Sequence of chain 1.B:
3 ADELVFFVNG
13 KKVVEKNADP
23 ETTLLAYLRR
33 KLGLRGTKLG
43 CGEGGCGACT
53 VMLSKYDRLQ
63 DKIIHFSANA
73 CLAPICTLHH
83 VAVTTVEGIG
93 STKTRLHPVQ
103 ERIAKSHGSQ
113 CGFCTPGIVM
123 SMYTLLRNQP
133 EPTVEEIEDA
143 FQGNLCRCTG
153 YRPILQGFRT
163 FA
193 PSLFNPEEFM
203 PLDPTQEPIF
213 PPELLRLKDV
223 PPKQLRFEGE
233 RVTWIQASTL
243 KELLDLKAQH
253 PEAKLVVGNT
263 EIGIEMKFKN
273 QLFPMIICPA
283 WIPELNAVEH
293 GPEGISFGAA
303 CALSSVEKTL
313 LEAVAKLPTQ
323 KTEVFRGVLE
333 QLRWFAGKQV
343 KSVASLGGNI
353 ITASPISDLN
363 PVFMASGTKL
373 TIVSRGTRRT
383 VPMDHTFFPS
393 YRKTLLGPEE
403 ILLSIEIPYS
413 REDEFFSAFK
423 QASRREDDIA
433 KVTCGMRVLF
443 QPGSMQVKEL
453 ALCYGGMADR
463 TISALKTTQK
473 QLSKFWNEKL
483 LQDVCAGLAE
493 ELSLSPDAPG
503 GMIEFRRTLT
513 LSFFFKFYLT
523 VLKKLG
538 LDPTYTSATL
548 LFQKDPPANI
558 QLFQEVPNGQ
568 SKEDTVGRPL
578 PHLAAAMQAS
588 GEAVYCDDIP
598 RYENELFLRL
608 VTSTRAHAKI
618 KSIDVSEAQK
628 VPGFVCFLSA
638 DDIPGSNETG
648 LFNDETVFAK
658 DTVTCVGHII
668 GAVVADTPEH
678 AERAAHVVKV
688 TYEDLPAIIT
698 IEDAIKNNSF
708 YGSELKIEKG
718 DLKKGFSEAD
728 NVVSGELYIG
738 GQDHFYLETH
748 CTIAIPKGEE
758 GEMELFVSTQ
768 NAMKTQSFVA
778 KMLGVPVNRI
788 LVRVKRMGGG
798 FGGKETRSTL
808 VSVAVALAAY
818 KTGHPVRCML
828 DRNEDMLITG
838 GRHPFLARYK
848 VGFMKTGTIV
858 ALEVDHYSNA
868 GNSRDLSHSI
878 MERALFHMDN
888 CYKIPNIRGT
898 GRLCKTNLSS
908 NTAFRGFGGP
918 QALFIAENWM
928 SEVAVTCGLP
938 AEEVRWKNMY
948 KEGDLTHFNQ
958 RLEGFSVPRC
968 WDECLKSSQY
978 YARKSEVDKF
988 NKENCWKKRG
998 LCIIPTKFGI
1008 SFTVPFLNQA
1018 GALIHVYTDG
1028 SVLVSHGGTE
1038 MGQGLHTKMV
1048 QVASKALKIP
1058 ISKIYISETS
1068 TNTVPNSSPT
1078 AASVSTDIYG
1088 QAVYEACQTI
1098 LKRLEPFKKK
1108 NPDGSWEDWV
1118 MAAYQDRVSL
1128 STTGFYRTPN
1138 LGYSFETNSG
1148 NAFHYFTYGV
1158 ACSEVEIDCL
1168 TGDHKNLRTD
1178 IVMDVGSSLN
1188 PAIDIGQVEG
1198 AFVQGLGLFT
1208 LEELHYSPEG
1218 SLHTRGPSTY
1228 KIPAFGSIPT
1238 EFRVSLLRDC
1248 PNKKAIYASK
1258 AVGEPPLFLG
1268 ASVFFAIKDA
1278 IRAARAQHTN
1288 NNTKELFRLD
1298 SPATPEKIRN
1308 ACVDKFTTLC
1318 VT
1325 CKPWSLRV

The protein below binds the small molecule below.
Small molecule (SMILES): O=c1nc2[nH][nH]cc-2c(=O)[nH]1

Binding-site contacts:
Ligand atom O2 contacts residue MOS1 of chain 1.Q at 2.3 Å (h-bond).
Ligand atom O2 contacts residue GLU802 of chain 1.B at 2.6 Å (salt-bridge).
Ligand atom N8 contacts residue PHE914 of chain 1.B at 4.0 Å.
Ligand atom N9 contacts residue ALA1079 of chain 1.B at 3.8 Å.
Ligand atom O6 contacts residue LEU873 of chain 1.B at 4.1 Å.
Ligand atom C2 contacts residue ALA1079 of chain 1.B at 4.0 Å (hydrophobic).
Ligand atom C2 contacts residue PHE914 of chain 1.B at 3.2 Å (hydrophobic).
Ligand atom C7 contacts residue THR1010 of chain 1.B at 3.1 Å.
Ligand atom N9 contacts residue PHE914 of chain 1.B at 3.5 Å.
Ligand atom N9 contacts residue ARG880 of chain 1.B at 3.0 Å (salt-bridge).
Ligand atom C7 contacts residue PHE1009 of chain 1.B at 3.6 Å (hydrophobic).
Ligand atom N1 contacts residue GLU802 of chain 1.B at 3.0 Å (salt-bridge).
Ligand atom N3 contacts residue PHE914 of chain 1.B at 3.3 Å.
Ligand atom C5 contacts residue PHE914 of chain 1.B at 3.4 Å (hydrophobic).
Ligand atom N9 contacts residue SER1008 of chain 1.B at 4.1 Å.
Ligand atom N8 contacts residue SER1008 of chain 1.B at 3.7 Å.
Ligand atom N3 contacts residue MOS1 of chain 1.Q at 3.2 Å (h-bond).
Ligand atom N8 contacts residue THR1010 of chain 1.B at 3.2 Å (h-bond).
Ligand atom C5 contacts residue PHE1009 of chain 1.B at 3.6 Å (hydrophobic).
Ligand atom C2 contacts residue GLU802 of chain 1.B at 3.3 Å.
Ligand atom C6 contacts residue PHE1009 of chain 1.B at 3.4 Å (hydrophobic).
Ligand atom N1 contacts residue PHE914 of chain 1.B at 3.2 Å.
Ligand atom O6 contacts residue PHE914 of chain 1.B at 3.8 Å.
Ligand atom N1 contacts residue PHE1009 of chain 1.B at 3.9 Å.
Ligand atom N8 contacts residue PHE1009 of chain 1.B at 3.7 Å.
Ligand atom N8 contacts residue ARG880 of chain 1.B at 3.0 Å (salt-bridge).
Ligand atom C4 contacts residue PHE914 of chain 1.B at 3.3 Å (hydrophobic).
Ligand atom O6 contacts residue GLU802 of chain 1.B at 3.7 Å.
Ligand atom O2 contacts residue ALA1079 of chain 1.B at 3.9 Å.
Ligand atom C4 contacts residue ALA1079 of chain 1.B at 3.7 Å (hydrophobic).
Ligand atom O6 contacts residue PHE1009 of chain 1.B at 3.5 Å.
Ligand atom C2 contacts residue MOS1 of chain 1.Q at 3.1 Å.
Ligand atom C7 contacts residue PHE914 of chain 1.B at 3.7 Å (hydrophobic).
Ligand atom O2 contacts residue ALA1078 of chain 1.B at 3.4 Å.
Ligand atom O6 contacts residue LEU1014 of chain 1.B at 4.0 Å.
Ligand atom C2 contacts residue ALA1078 of chain 1.B at 3.9 Å (hydrophobic).
Ligand atom N3 contacts residue ALA1079 of chain 1.B at 3.7 Å.
Ligand atom C6 contacts residue GLU802 of chain 1.B at 3.8 Å.
Ligand atom C6 contacts residue PHE914 of chain 1.B at 3.3 Å (hydrophobic).
Ligand atom O2 contacts residue PHE914 of chain 1.B at 3.3 Å.